Binding-site contacts:
Ligand atom C22 contacts residue ACP1 of chain 1.C at 3.5 Å.
Ligand atom N26 contacts residue ACP1 of chain 1.C at 3.1 Å (h-bond).
Ligand atom I8 contacts residue VAL70 of chain 1.A at 3.6 Å.
Ligand atom F7 contacts residue ILE84 of chain 1.A at 3.5 Å.
Ligand atom N9 contacts residue ILE84 of chain 1.A at 3.5 Å.
Ligand atom O20 contacts residue LYS40 of chain 1.A at 2.6 Å.
Ligand atom C25 contacts residue ACP1 of chain 1.C at 2.9 Å.
Ligand atom C6 contacts residue ASP151 of chain 1.A at 3.7 Å.
Ligand atom O24 contacts residue ASN138 of chain 1.A at 3.2 Å (h-bond).
Ligand atom F16 contacts residue LEU58 of chain 1.A at 3.6 Å.
Ligand atom C1 contacts residue MET86 of chain 1.A at 3.6 Å (hydrophobic).
Ligand atom C11 contacts residue LEU158 of chain 1.A at 3.5 Å (hydrophobic).
Ligand atom C11 contacts residue PHE152 of chain 1.A at 3.5 Å (hydrophobic).
Ligand atom N26 contacts residue ASP133 of chain 1.A at 2.7 Å (salt-bridge).
Ligand atom C30 contacts residue ASN21 of chain 1.A at 3.6 Å.
Ligand atom F17 contacts residue SER155 of chain 1.A at 3.3 Å.
Ligand atom C4 contacts residue ASP151 of chain 1.A at 3.5 Å.
Ligand atom F17 contacts residue PHE152 of chain 1.A at 3.6 Å.
Ligand atom F16 contacts residue VAL154 of chain 1.A at 3.3 Å.
Ligand atom C28 contacts residue GLY168 of chain 1.A at 3.7 Å.
Ligand atom F17 contacts residue LEU158 of chain 1.A at 3.6 Å.
Ligand atom C5 contacts residue ASP151 of chain 1.A at 3.5 Å.
Ligand atom O24 contacts residue ASP133 of chain 1.A at 3.1 Å (salt-bridge).
Ligand atom F7 contacts residue LYS40 of chain 1.A at 3.6 Å.
Ligand atom O24 contacts residue ACP1 of chain 1.C at 2.7 Å (h-bond).
Ligand atom C21 contacts residue ACP1 of chain 1.C at 3.4 Å.
Ligand atom C29 contacts residue ASN21 of chain 1.A at 3.6 Å.
Ligand atom O24 contacts residue ASP151 of chain 1.A at 3.7 Å.
Ligand atom C27 contacts residue ASP133 of chain 1.A at 3.3 Å.
Ligand atom C13 contacts residue LEU158 of chain 1.A at 3.7 Å (hydrophobic).
Ligand atom C21 contacts residue LYS40 of chain 1.A at 3.4 Å.
Ligand atom C3 contacts residue ASP151 of chain 1.A at 3.7 Å.
Ligand atom F17 contacts residue VAL154 of chain 1.A at 3.4 Å.
Ligand atom F16 contacts residue PHE152 of chain 1.A at 3.6 Å.
Ligand atom F7 contacts residue ASP151 of chain 1.A at 3.6 Å.
Ligand atom C21 contacts residue ASP151 of chain 1.A at 3.3 Å.
Ligand atom C18 contacts residue LYS40 of chain 1.A at 3.7 Å.
Ligand atom C12 contacts residue PHE152 of chain 1.A at 3.5 Å (hydrophobic).
Ligand atom C4 contacts residue PHE152 of chain 1.A at 3.5 Å (hydrophobic).
Ligand atom C12 contacts residue LEU158 of chain 1.A at 3.4 Å (hydrophobic).

This protein binds this small molecule.
Small molecule (SMILES): O=C(c1ccc(F)c(F)c1Nc1ccc(I)cc1F)N1CC(O)([C@@H]2CCCCN2)C1

Sequence of chain 1.A:
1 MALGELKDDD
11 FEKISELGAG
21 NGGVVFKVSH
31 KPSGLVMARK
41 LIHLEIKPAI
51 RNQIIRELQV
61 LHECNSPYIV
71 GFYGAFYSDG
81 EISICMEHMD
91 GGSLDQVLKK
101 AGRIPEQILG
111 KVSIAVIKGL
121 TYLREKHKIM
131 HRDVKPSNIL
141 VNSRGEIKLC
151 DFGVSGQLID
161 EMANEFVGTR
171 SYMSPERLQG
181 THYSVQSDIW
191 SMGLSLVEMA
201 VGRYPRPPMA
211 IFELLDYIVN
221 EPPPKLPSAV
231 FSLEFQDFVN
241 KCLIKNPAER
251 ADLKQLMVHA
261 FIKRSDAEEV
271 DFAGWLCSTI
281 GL